Sequence of chain 1.C:
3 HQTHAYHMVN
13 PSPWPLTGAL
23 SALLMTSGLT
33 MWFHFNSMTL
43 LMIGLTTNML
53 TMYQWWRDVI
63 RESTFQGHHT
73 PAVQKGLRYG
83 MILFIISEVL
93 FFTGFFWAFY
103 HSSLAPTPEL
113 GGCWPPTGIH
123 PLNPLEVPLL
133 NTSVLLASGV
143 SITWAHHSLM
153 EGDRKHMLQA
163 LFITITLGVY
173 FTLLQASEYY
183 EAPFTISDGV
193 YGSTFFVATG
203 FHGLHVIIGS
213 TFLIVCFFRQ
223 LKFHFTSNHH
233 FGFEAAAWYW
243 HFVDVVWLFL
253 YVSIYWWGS

Sequence of chain 1.A:
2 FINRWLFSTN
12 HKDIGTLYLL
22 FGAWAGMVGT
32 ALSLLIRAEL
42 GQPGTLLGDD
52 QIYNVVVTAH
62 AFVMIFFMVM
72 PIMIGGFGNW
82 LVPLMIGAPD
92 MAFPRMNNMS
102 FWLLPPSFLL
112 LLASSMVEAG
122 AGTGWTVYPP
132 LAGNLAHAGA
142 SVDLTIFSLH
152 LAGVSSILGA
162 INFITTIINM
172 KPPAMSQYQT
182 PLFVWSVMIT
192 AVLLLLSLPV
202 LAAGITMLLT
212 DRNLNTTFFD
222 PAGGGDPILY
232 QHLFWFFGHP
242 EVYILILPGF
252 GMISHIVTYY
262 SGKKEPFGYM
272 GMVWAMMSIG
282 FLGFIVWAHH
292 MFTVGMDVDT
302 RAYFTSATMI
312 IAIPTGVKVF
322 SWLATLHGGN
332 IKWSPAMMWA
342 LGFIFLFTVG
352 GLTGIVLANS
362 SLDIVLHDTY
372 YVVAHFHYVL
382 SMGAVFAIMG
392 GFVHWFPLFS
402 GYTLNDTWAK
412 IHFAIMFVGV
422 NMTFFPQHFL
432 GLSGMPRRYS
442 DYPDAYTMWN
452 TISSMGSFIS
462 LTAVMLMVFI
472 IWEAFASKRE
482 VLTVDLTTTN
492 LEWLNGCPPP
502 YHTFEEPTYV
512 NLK

The protein below binds the small molecule below.
Small molecule (SMILES): C[C@H](CCC(=O)O)[C@H]1CC[C@H]2[C@@H]3[C@H](O)C[C@@H]4C[C@H](O)CC[C@]4(C)[C@H]3C[C@H](O)[C@]12C

Binding-site contacts:
Ligand atom O3 contacts residue ASP300 of chain 1.A at 3.5 Å.
Ligand atom C2 contacts residue TYR304 of chain 1.A at 4.1 Å (hydrophobic).
Ligand atom C11 contacts residue TYR304 of chain 1.A at 4.4 Å (hydrophobic).
Ligand atom C11 contacts residue THR301 of chain 1.A at 3.9 Å.
Ligand atom C1 contacts residue ASP300 of chain 1.A at 4.4 Å.
Ligand atom O26 contacts residue TRP99 of chain 1.C at 2.8 Å (h-bond).
Ligand atom C20 contacts residue TRP288 of chain 1.A at 4.3 Å (hydrophobic).
Ligand atom C23 contacts residue TRP99 of chain 1.C at 3.5 Å (hydrophobic).
Ligand atom C12 contacts residue PHE305 of chain 1.A at 3.9 Å (hydrophobic).
Ligand atom C24 contacts residue PGV1 of chain 1.QA at 3.9 Å.
Ligand atom C24 contacts residue HIS233 of chain 1.A at 3.6 Å.
Ligand atom C23 contacts residue PGV1 of chain 1.QA at 4.5 Å.
Ligand atom C19 contacts residue TYR304 of chain 1.A at 4.1 Å (hydrophobic).
Ligand atom C11 contacts residue PHE305 of chain 1.A at 3.9 Å (hydrophobic).
Ligand atom O26 contacts residue PGV1 of chain 1.QA at 3.9 Å.
Ligand atom O25 contacts residue HIS233 of chain 1.A at 3.6 Å (h-bond).
Ligand atom C22 contacts residue HIS233 of chain 1.A at 4.4 Å.
Ligand atom C22 contacts residue PGV1 of chain 1.QA at 4.4 Å.
Ligand atom C21 contacts residue PHE305 of chain 1.A at 4.5 Å (hydrophobic).
Ligand atom C16 contacts residue PGV1 of chain 1.QA at 4.0 Å.
Ligand atom C2 contacts residue THR301 of chain 1.A at 3.9 Å.
Ligand atom C9 contacts residue THR301 of chain 1.A at 4.4 Å.
Ligand atom O25 contacts residue PGV1 of chain 1.QA at 3.8 Å.
Ligand atom C23 contacts residue HIS233 of chain 1.A at 3.7 Å.
Ligand atom O12 contacts residue THR301 of chain 1.A at 2.8 Å (h-bond).
Ligand atom C3 contacts residue ASP300 of chain 1.A at 4.4 Å.
Ligand atom C24 contacts residue TRP99 of chain 1.C at 3.6 Å (hydrophobic).
Ligand atom O25 contacts residue HIS103 of chain 1.C at 3.1 Å (h-bond).
Ligand atom O26 contacts residue HIS233 of chain 1.A at 4.1 Å.
Ligand atom C21 contacts residue HIS233 of chain 1.A at 3.8 Å.
Ligand atom C12 contacts residue THR301 of chain 1.A at 3.7 Å.
Ligand atom C1 contacts residue TYR304 of chain 1.A at 3.4 Å (hydrophobic).
Ligand atom C15 contacts residue PGV1 of chain 1.QA at 3.7 Å.
Ligand atom C18 contacts residue TRP288 of chain 1.A at 4.2 Å (hydrophobic).
Ligand atom C24 contacts residue HIS103 of chain 1.C at 3.2 Å.
Ligand atom O26 contacts residue HIS103 of chain 1.C at 2.6 Å (h-bond).
Ligand atom C2 contacts residue ASP300 of chain 1.A at 3.7 Å.
Ligand atom C21 contacts residue TRP288 of chain 1.A at 4.0 Å (hydrophobic).